Sequence of chain 1.A:
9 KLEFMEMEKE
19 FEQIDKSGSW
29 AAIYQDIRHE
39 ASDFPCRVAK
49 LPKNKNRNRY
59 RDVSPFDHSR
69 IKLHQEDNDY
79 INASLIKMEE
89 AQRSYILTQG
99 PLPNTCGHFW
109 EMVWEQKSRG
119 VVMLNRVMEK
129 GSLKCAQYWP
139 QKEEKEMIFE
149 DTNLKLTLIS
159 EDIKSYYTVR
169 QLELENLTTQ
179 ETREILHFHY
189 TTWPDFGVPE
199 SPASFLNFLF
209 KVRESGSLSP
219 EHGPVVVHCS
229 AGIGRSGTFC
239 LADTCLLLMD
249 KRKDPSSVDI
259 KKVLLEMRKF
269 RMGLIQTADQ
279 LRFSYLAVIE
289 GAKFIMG

A protein and the small-molecule ligand that binds it are described below.
Small molecule (SMILES): NC(=O)[C@H](Cc1ccc(C(F)(F)P(=O)(O)O)cc1)NC(=O)[C@H](Cc1ccc(C(F)(F)P(=O)(O)O)cc1)NC(=O)[C@H](CCC(=O)O)NC(=O)c1ccccc1

Binding-site contacts:
Ligand atom N54 contacts residue ASP60 of chain 1.A at 3.5 Å (salt-bridge).
Ligand atom O51 contacts residue ARG233 of chain 1.A at 2.6 Å (salt-bridge).
Ligand atom F46 contacts residue GLY232 of chain 1.A at 3.5 Å.
Ligand atom O35 contacts residue ARG59 of chain 1.A at 2.8 Å (salt-bridge).
Ligand atom F47 contacts residue ASP193 of chain 1.A at 3.4 Å.
Ligand atom N36 contacts residue ASP60 of chain 1.A at 2.9 Å (salt-bridge).
Ligand atom O50 contacts residue GLY230 of chain 1.A at 3.7 Å.
Ligand atom F46 contacts residue GLN274 of chain 1.A at 3.5 Å.
Ligand atom C5 contacts residue ARG59 of chain 1.A at 3.4 Å.
Ligand atom P32 contacts residue ARG59 of chain 1.A at 3.4 Å.
Ligand atom C13 contacts residue LEU131 of chain 1.A at 3.0 Å (hydrophobic).
Ligand atom C41 contacts residue ALA229 of chain 1.A at 3.6 Å (hydrophobic).
Ligand atom O34 contacts residue ARG59 of chain 1.A at 2.8 Å (salt-bridge).
Ligand atom O50 contacts residue CYS227 of chain 1.A at 3.4 Å (h-bond).
Ligand atom O49 contacts residue SER228 of chain 1.A at 3.1 Å.
Ligand atom C42 contacts residue TYR58 of chain 1.A at 3.6 Å (hydrophobic).
Ligand atom P48 contacts residue ARG233 of chain 1.A at 3.6 Å.
Ligand atom C38 contacts residue TYR58 of chain 1.A at 3.6 Å (hydrophobic).
Ligand atom F47 contacts residue ARG233 of chain 1.A at 3.4 Å.
Ligand atom O51 contacts residue CYS227 of chain 1.A at 3.3 Å (h-bond).
Ligand atom O2 contacts residue ARG59 of chain 1.A at 2.8 Å (salt-bridge).
Ligand atom C15 contacts residue LEU131 of chain 1.A at 3.5 Å (hydrophobic).
Ligand atom C20 contacts residue TYR58 of chain 1.A at 3.5 Å (hydrophobic).
Ligand atom O49 contacts residue ALA229 of chain 1.A at 2.5 Å (h-bond).
Ligand atom C37 contacts residue TYR58 of chain 1.A at 3.5 Å (hydrophobic).
Ligand atom O7 contacts residue ARG59 of chain 1.A at 3.1 Å (salt-bridge).
Ligand atom C15 contacts residue SER130 of chain 1.A at 3.7 Å.
Ligand atom O2 contacts residue TYR58 of chain 1.A at 3.4 Å.
Ligand atom O6 contacts residue ARG59 of chain 1.A at 3.7 Å.
Ligand atom O9 contacts residue ARG57 of chain 1.A at 2.7 Å (salt-bridge).
Ligand atom C4 contacts residue ARG59 of chain 1.A at 3.4 Å.
Ligand atom O50 contacts residue ILE231 of chain 1.A at 3.2 Å (h-bond).
Ligand atom N36 contacts residue TYR58 of chain 1.A at 3.5 Å.
Ligand atom O21 contacts residue TYR58 of chain 1.A at 3.5 Å.
Ligand atom C44 contacts residue PHE194 of chain 1.A at 3.6 Å (hydrophobic).
Ligand atom O50 contacts residue GLY232 of chain 1.A at 2.6 Å (h-bond).
Ligand atom C38 contacts residue ASP60 of chain 1.A at 3.6 Å.
Ligand atom F47 contacts residue PHE194 of chain 1.A at 3.6 Å.
Ligand atom O49 contacts residue ARG233 of chain 1.A at 3.5 Å (salt-bridge).
Ligand atom C41 contacts residue PHE194 of chain 1.A at 3.6 Å (hydrophobic).